Binding-site contacts:
Ligand atom C6 contacts residue ARG53 of chain 3.B at 3.8 Å.
Ligand atom C15 contacts residue TRP114 of chain 3.B at 3.8 Å (hydrophobic).
Ligand atom C1 contacts residue ASP86 of chain 3.B at 3.4 Å.
Ligand atom C3 contacts residue GLU213 of chain 3.B at 3.7 Å.
Ligand atom N27 contacts residue LEU69 of chain 3.B at 3.9 Å.
Ligand atom C4 contacts residue TYR346 of chain 3.B at 3.7 Å (hydrophobic).
Ligand atom C3 contacts residue TYR346 of chain 3.B at 3.5 Å (hydrophobic).
Ligand atom C5 contacts residue TYR346 of chain 3.B at 3.4 Å (hydrophobic).
Ligand atom C37 contacts residue GLU212 of chain 3.B at 3.8 Å.
Ligand atom O8 contacts residue TYR346 of chain 3.B at 3.2 Å (h-bond).
Ligand atom C5 contacts residue ASP86 of chain 3.B at 3.7 Å.
Ligand atom C38 contacts residue ARG229 of chain 3.B at 3.6 Å.
Ligand atom C38 contacts residue GLU212 of chain 3.B at 3.6 Å.
Ligand atom N27 contacts residue GLU163 of chain 3.B at 2.9 Å (salt-bridge).
Ligand atom C36 contacts residue ARG160 of chain 3.B at 3.7 Å.
Ligand atom O9 contacts residue ASP86 of chain 3.B at 2.9 Å (salt-bridge).
Ligand atom O7 contacts residue ARG312 of chain 3.B at 2.8 Å (salt-bridge).
Ligand atom C26 contacts residue GLU54 of chain 3.B at 3.6 Å.
Ligand atom N27 contacts residue TRP114 of chain 3.B at 2.9 Å (h-bond).
Ligand atom N25 contacts residue GLU54 of chain 3.B at 3.7 Å.
Ligand atom C26 contacts residue TRP114 of chain 3.B at 3.8 Å (hydrophobic).
Ligand atom C6 contacts residue ARG312 of chain 3.B at 3.5 Å.
Ligand atom N27 contacts residue GLU54 of chain 3.B at 3.7 Å.
Ligand atom C37 contacts residue GLU213 of chain 3.B at 3.6 Å.
Ligand atom O8 contacts residue ARG229 of chain 3.B at 3.0 Å (salt-bridge).
Ligand atom C4 contacts residue ASP86 of chain 3.B at 3.9 Å.
Ligand atom O14 contacts residue ARG87 of chain 3.B at 2.9 Å (salt-bridge).
Ligand atom C1 contacts residue GLU54 of chain 3.B at 3.3 Å.
Ligand atom C6 contacts residue TYR346 of chain 3.B at 3.0 Å (hydrophobic).
Ligand atom C1 contacts residue ARG53 of chain 3.B at 3.6 Å.
Ligand atom O7 contacts residue ARG53 of chain 3.B at 2.9 Å (salt-bridge).
Ligand atom C1 contacts residue TYR346 of chain 3.B at 3.2 Å (hydrophobic).
Ligand atom O14 contacts residue ASP86 of chain 3.B at 3.8 Å.
Ligand atom O7 contacts residue TYR346 of chain 3.B at 3.4 Å (h-bond).
Ligand atom N30 contacts residue ASP86 of chain 3.B at 2.9 Å (salt-bridge).
Ligand atom N30 contacts residue ARG91 of chain 3.B at 3.4 Å (salt-bridge).
Ligand atom O8 contacts residue ARG312 of chain 3.B at 2.8 Å (salt-bridge).
Ligand atom C2 contacts residue TYR346 of chain 3.B at 3.8 Å (hydrophobic).
Ligand atom C2 contacts residue ASP86 of chain 3.B at 3.4 Å.
Ligand atom N30 contacts residue GLU54 of chain 3.B at 3.7 Å.

The protein below binds the small molecule below.
Small molecule (SMILES): CCC(CC)[C@H](NC(C)=O)[C@@H]1[C@H](O)[C@@H](C(=O)O)C[C@H]1NC(=N)N

Sequence of chain 3.B:
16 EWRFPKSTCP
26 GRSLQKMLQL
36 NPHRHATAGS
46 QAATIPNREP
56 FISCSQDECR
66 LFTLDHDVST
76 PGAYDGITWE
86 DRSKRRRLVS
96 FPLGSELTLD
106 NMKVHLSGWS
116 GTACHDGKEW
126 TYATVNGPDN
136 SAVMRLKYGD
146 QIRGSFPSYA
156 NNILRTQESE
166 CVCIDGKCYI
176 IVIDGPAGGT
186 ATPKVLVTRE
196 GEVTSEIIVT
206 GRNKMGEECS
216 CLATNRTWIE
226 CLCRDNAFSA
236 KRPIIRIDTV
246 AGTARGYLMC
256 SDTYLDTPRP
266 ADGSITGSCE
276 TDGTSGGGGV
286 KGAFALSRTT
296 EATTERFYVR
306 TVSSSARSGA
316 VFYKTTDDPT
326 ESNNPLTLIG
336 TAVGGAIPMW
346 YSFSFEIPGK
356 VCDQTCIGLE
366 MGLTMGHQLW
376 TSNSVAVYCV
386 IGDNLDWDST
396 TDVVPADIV